Sequence of chain 2.A:
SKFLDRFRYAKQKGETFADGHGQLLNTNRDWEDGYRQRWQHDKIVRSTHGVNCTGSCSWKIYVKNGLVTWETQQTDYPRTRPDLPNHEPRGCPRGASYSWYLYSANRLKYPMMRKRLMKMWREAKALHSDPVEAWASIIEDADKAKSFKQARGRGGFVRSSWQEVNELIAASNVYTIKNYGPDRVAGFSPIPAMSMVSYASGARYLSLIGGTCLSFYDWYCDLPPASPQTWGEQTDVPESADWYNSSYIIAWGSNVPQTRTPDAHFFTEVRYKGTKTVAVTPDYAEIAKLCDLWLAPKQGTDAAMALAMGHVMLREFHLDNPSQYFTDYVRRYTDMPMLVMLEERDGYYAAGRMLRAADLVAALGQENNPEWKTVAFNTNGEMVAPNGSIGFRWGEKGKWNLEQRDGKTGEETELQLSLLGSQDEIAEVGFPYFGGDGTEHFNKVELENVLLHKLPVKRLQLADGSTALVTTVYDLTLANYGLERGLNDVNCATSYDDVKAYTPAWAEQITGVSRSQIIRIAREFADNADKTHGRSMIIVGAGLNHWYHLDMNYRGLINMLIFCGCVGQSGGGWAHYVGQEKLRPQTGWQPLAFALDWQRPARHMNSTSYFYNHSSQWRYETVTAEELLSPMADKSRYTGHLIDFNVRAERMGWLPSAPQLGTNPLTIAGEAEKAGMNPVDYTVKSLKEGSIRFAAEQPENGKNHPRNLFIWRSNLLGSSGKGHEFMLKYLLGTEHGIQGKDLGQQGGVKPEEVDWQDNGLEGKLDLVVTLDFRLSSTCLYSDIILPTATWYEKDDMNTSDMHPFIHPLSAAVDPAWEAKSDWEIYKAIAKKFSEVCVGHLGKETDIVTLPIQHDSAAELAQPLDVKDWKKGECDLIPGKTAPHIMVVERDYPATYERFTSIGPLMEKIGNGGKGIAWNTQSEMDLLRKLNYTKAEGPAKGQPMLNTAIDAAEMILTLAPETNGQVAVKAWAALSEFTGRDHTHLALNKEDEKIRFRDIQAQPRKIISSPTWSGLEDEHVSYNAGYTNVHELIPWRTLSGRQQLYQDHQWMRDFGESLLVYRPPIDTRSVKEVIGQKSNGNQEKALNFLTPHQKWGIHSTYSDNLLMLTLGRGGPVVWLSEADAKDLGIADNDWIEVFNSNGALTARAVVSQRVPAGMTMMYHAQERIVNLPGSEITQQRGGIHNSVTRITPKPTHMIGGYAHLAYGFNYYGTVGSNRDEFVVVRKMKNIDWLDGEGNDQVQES

Binding-site contacts:
Ligand atom C1' contacts residue ASP772 of chain 2.A at 3.2 Å.
Ligand atom O4' contacts residue ARG713 of chain 2.A at 3.2 Å.
Ligand atom O14 contacts residue ARG1218 of chain 2.A at 2.9 Å (salt-bridge).
Ligand atom C17 contacts residue THR1090 of chain 2.A at 3.2 Å.
Ligand atom O2A contacts residue THR1100 of chain 2.A at 2.6 Å (h-bond).
Ligand atom S12 contacts residue ASN52 of chain 2.A at 3.1 Å (h-bond).
Ligand atom O1A contacts residue SER1099 of chain 2.A at 2.7 Å (h-bond).
Ligand atom S13 contacts residue MGD1 of chain 2.E at 3.1 Å (h-bond).
Ligand atom S13 contacts residue ASP222 of chain 2.A at 3.0 Å (salt-bridge).
Ligand atom O3' contacts residue ARG774 of chain 2.A at 3.0 Å (salt-bridge).
Ligand atom O6 contacts residue LYS794 of chain 2.A at 2.7 Å (salt-bridge).
Ligand atom O11 contacts residue SER719 of chain 2.A at 3.1 Å (h-bond).
Ligand atom S12 contacts residue HIS1098 of chain 2.A at 2.9 Å.
Ligand atom S13 contacts residue 6MO1 of chain 2.F at 2.4 Å.
Ligand atom O2' contacts residue ARG774 of chain 2.A at 2.8 Å (salt-bridge).
Ligand atom N18 contacts residue ASN1185 of chain 2.A at 3.2 Å (h-bond).
Ligand atom C16 contacts residue HIS1163 of chain 2.A at 3.0 Å.
Ligand atom N16 contacts residue THR1090 of chain 2.A at 3.1 Å (h-bond).
Ligand atom S12 contacts residue 6MO1 of chain 2.F at 2.4 Å.
Ligand atom N7 contacts residue TRP791 of chain 2.A at 2.7 Å (h-bond).
Ligand atom O2' contacts residue ASP772 of chain 2.A at 2.6 Å (salt-bridge).
Ligand atom O14 contacts residue THR1090 of chain 2.A at 3.2 Å (h-bond).
Ligand atom N1 contacts residue ASP822 of chain 2.A at 2.7 Å (salt-bridge).
Ligand atom N16 contacts residue ASN1185 of chain 2.A at 3.1 Å (h-bond).
Ligand atom O3' contacts residue ASP772 of chain 2.A at 2.7 Å (salt-bridge).
Ligand atom O14 contacts residue HIS546 of chain 2.A at 3.2 Å (h-bond).
Ligand atom N2 contacts residue LEU771 of chain 2.A at 2.9 Å (h-bond).
Ligand atom N15 contacts residue HIS1163 of chain 2.A at 3.1 Å (h-bond).
Ligand atom N3 contacts residue ARG713 of chain 2.A at 3.2 Å (salt-bridge).
Ligand atom O14 contacts residue HIS1092 of chain 2.A at 3.0 Å (h-bond).
Ligand atom O1A contacts residue SER719 of chain 2.A at 3.1 Å.
Ligand atom O4' contacts residue SER714 of chain 2.A at 3.1 Å (h-bond).
Ligand atom N2 contacts residue ASP822 of chain 2.A at 2.9 Å (salt-bridge).
Ligand atom N17 contacts residue ASN1217 of chain 2.A at 3.2 Å (h-bond).
Ligand atom O11 contacts residue HIS1163 of chain 2.A at 2.9 Å.
Ligand atom N8 contacts residue LYS722 of chain 2.A at 3.2 Å.
Ligand atom O2B contacts residue ASN715 of chain 2.A at 2.9 Å (h-bond).
Ligand atom S12 contacts residue MGD1 of chain 2.E at 2.9 Å (h-bond).
Ligand atom O1B contacts residue TYR220 of chain 2.A at 2.6 Å (h-bond).
Ligand atom N17 contacts residue THR1090 of chain 2.A at 2.5 Å (h-bond).

The small molecule below binds the protein below.
Small molecule (SMILES): Nc1nc2c(c(=O)[nH]1)N[C@@H](/C(S)=C(/S)[C@H](O)CO[P](=O)(O)O[P](=O)(O)OC[C@H]1O[C@@H](n3cnc4c(=O)[nH]c(N)nc43)[C@H](O)[C@@H]1O)C=N2